A protein and the small-molecule ligand that binds it are described below.
Small molecule (SMILES): N[C@@H](Cc1ccccc1)[P](=O)(O)C[C@@H](Cc1ccccc1)C(=O)N[C@@H](Cc1ccccc1)C(=O)O

Binding-site contacts:
Ligand atom O1 contacts residue TYR389 of chain 1.A at 2.7 Å (h-bond).
Ligand atom C3 contacts residue TYR273 of chain 1.A at 3.5 Å (hydrophobic).
Ligand atom O5 contacts residue GLU277 of chain 1.A at 3.0 Å (salt-bridge).
Ligand atom C20 contacts residue GLY274 of chain 1.A at 3.4 Å.
Ligand atom O1 contacts residue HIS301 of chain 1.A at 3.2 Å (h-bond).
Ligand atom C8 contacts residue GLU277 of chain 1.A at 3.5 Å.
Ligand atom C2 contacts residue GLN142 of chain 1.A at 3.5 Å.
Ligand atom O5 contacts residue GLU302 of chain 1.A at 2.4 Å (salt-bridge).
Ligand atom N1 contacts residue TYR384 of chain 1.A at 3.6 Å (h-bond).
Ligand atom O2 contacts residue GLY275 of chain 1.A at 3.6 Å (h-bond).
Ligand atom N2 contacts residue GLU277 of chain 1.A at 2.7 Å (salt-bridge).
Ligand atom C20 contacts residue ARG569 of chain 1.A at 3.5 Å.
Ligand atom O5 contacts residue GLY275 of chain 1.A at 3.6 Å (h-bond).
Ligand atom O5 contacts residue ZN1 of chain 1.B at 3.1 Å.
Ligand atom O1 contacts residue ZN1 of chain 1.B at 1.9 Å.
Ligand atom C17 contacts residue SER385 of chain 1.A at 3.4 Å.
Ligand atom O4 contacts residue ARG569 of chain 1.A at 2.7 Å (salt-bridge).
Ligand atom O1 contacts residue GLU324 of chain 1.A at 2.9 Å (salt-bridge).
Ligand atom C7 contacts residue GLN142 of chain 1.A at 3.6 Å.
Ligand atom O4 contacts residue LYS571 of chain 1.A at 3.5 Å.
Ligand atom O5 contacts residue HIS305 of chain 1.A at 3.4 Å.
Ligand atom C4 contacts residue TYR273 of chain 1.A at 3.2 Å (hydrophobic).
Ligand atom C18 contacts residue TYR384 of chain 1.A at 3.4 Å (hydrophobic).
Ligand atom C9 contacts residue GLY275 of chain 1.A at 3.2 Å.
Ligand atom C5 contacts residue TYR273 of chain 1.A at 3.6 Å (hydrophobic).
Ligand atom C5 contacts residue GLN142 of chain 1.A at 3.2 Å.
Ligand atom O2 contacts residue GLY274 of chain 1.A at 2.8 Å (h-bond).
Ligand atom C16 contacts residue TYR389 of chain 1.A at 3.5 Å (hydrophobic).
Ligand atom C1 contacts residue TYR389 of chain 1.A at 3.2 Å (hydrophobic).
Ligand atom C17 contacts residue SER386 of chain 1.A at 3.4 Å.
Ligand atom C21 contacts residue GLU302 of chain 1.A at 3.4 Å.
Ligand atom N2 contacts residue GLN142 of chain 1.A at 2.9 Å (h-bond).
Ligand atom C17 contacts residue TYR389 of chain 1.A at 3.5 Å (hydrophobic).
Ligand atom C5 contacts residue ALA143 of chain 1.A at 3.5 Å (hydrophobic).
Ligand atom C4 contacts residue GLN142 of chain 1.A at 3.4 Å.
Ligand atom O3 contacts residue ARG569 of chain 1.A at 2.7 Å (salt-bridge).
Ligand atom N2 contacts residue GLU324 of chain 1.A at 3.2 Å (salt-bridge).
Ligand atom P contacts residue ZN1 of chain 1.B at 3.0 Å.
Ligand atom O4 contacts residue GLY274 of chain 1.A at 3.0 Å (h-bond).
Ligand atom C24 contacts residue ASN297 of chain 1.A at 3.6 Å.

Sequence of chain 1.A:
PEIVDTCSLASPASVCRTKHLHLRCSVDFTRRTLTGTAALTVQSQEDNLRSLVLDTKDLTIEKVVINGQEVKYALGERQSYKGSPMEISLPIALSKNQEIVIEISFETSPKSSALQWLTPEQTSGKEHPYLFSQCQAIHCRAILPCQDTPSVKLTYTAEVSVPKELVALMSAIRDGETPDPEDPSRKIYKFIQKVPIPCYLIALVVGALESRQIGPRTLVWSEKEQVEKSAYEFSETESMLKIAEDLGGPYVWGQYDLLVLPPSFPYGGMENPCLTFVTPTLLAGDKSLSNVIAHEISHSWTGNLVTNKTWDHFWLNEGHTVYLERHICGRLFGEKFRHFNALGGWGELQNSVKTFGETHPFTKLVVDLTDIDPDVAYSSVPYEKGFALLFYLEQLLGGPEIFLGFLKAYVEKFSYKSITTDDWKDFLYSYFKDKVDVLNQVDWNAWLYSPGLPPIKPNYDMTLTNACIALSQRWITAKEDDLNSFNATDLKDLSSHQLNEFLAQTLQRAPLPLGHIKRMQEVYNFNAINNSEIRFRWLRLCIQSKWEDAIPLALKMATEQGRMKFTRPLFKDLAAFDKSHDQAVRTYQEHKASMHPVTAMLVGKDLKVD